Sequence of chain 3.A:
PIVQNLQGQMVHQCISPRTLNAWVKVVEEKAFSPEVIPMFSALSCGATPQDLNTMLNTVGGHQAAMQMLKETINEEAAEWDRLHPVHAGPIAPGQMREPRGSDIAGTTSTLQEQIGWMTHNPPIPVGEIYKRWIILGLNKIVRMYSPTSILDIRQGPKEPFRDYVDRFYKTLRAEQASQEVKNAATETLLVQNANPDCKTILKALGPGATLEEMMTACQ

The small molecule below binds the protein below.
Small molecule (SMILES): Nc1cccc2c1[nH]c(=O)n2Cc1ccccc1

Sequence of chain 4.A:
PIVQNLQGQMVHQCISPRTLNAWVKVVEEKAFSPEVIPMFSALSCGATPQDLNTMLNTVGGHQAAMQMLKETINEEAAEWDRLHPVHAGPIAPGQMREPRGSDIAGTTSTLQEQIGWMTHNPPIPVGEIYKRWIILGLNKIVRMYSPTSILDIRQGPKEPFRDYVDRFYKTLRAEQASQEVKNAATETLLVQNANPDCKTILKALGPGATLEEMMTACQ

Binding-site contacts:
Ligand atom C09 contacts residue ASN53 of chain 3.A at 3.5 Å.
Ligand atom C15 contacts residue ASN74 of chain 3.A at 3.1 Å.
Ligand atom C13 contacts residue THR107 of chain 3.A at 3.9 Å.
Ligand atom C15 contacts residue ILE73 of chain 3.A at 3.6 Å (hydrophobic).
Ligand atom O10 contacts residue ASN53 of chain 3.A at 3.6 Å.
Ligand atom C03 contacts residue LEU69 of chain 3.A at 3.9 Å (hydrophobic).
Ligand atom N08 contacts residue ASN57 of chain 3.A at 2.5 Å (h-bond).
Ligand atom N01 contacts residue MET66 of chain 3.A at 3.9 Å.
Ligand atom C03 contacts residue LEU56 of chain 3.A at 3.9 Å (hydrophobic).
Ligand atom C15 contacts residue LYS70 of chain 3.A at 3.6 Å.
Ligand atom O10 contacts residue ASN57 of chain 3.A at 3.2 Å (h-bond).
Ligand atom N01 contacts residue ASN57 of chain 3.A at 3.1 Å (h-bond).
Ligand atom C05 contacts residue LEU56 of chain 3.A at 3.9 Å (hydrophobic).
Ligand atom C09 contacts residue ASN57 of chain 3.A at 3.5 Å.
Ligand atom C06 contacts residue ASN53 of chain 3.A at 4.0 Å.
Ligand atom N11 contacts residue ASN53 of chain 3.A at 3.2 Å (h-bond).
Ligand atom C03 contacts residue MET66 of chain 3.A at 3.5 Å (hydrophobic).
Ligand atom C07 contacts residue LYS70 of chain 3.A at 3.8 Å.
Ligand atom C17 contacts residue GLN179 of chain 4.A at 3.9 Å.
Ligand atom C05 contacts residue ILE73 of chain 3.A at 3.5 Å (hydrophobic).
Ligand atom C12 contacts residue TYR130 of chain 3.A at 3.2 Å (hydrophobic).
Ligand atom C16 contacts residue ASN74 of chain 3.A at 3.2 Å.
Ligand atom C02 contacts residue ASN57 of chain 3.A at 3.7 Å.
Ligand atom C07 contacts residue ASN57 of chain 3.A at 3.4 Å.
Ligand atom C02 contacts residue LEU56 of chain 3.A at 3.8 Å (hydrophobic).
Ligand atom C04 contacts residue ILE73 of chain 3.A at 3.8 Å (hydrophobic).
Ligand atom C15 contacts residue EDO1 of chain 3.B at 3.6 Å.
Ligand atom C05 contacts residue LYS70 of chain 3.A at 3.6 Å.
Ligand atom C04 contacts residue MET66 of chain 3.A at 3.7 Å (hydrophobic).
Ligand atom C18 contacts residue LYS70 of chain 3.A at 3.9 Å.
Ligand atom C12 contacts residue ASN53 of chain 3.A at 3.2 Å.
Ligand atom C04 contacts residue LYS70 of chain 3.A at 3.6 Å.
Ligand atom C14 contacts residue EDO1 of chain 3.B at 3.8 Å.
Ligand atom N01 contacts residue LEU56 of chain 3.A at 3.5 Å (h-bond).
Ligand atom C17 contacts residue LYS70 of chain 3.A at 3.7 Å.
Ligand atom C16 contacts residue LYS70 of chain 3.A at 3.7 Å.
Ligand atom C14 contacts residue ILE73 of chain 3.A at 3.5 Å (hydrophobic).
Ligand atom C04 contacts residue LEU56 of chain 3.A at 3.7 Å (hydrophobic).
Ligand atom C04 contacts residue LEU69 of chain 3.A at 3.7 Å (hydrophobic).
Ligand atom N11 contacts residue TYR130 of chain 3.A at 3.8 Å.